Sequence of chain 3.A:
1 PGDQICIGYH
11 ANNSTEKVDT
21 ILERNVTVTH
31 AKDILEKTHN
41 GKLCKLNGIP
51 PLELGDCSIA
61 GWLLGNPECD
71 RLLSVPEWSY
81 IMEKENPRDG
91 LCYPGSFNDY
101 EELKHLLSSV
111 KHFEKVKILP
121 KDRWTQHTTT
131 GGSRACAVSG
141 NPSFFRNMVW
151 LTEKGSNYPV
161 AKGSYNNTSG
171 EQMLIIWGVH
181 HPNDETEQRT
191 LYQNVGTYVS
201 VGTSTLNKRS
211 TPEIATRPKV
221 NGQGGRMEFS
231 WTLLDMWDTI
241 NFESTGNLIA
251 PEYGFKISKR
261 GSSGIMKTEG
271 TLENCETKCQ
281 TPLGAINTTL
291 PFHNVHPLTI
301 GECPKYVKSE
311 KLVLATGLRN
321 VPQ

Binding-site contacts:
Ligand atom C6 contacts residue TRP237 of chain 3.A at 3.7 Å (hydrophobic).
Ligand atom C1 contacts residue ASN166 of chain 3.A at 1.5 Å.
Ligand atom C6 contacts residue THR168 of chain 3.A at 4.3 Å.
Ligand atom C5 contacts residue TRP237 of chain 3.A at 4.1 Å (hydrophobic).
Ligand atom C3 contacts residue ASN166 of chain 3.A at 3.8 Å.
Ligand atom C8 contacts residue THR239 of chain 3.A at 3.9 Å.
Ligand atom C4 contacts residue ASN166 of chain 3.A at 4.1 Å.
Ligand atom C7 contacts residue THR239 of chain 3.A at 4.1 Å.
Ligand atom O7 contacts residue ASN166 of chain 3.A at 3.9 Å.
Ligand atom C2 contacts residue TRP237 of chain 3.A at 4.4 Å (hydrophobic).
Ligand atom C7 contacts residue ASN166 of chain 3.A at 3.7 Å.
Ligand atom C5 contacts residue ASN166 of chain 3.A at 3.7 Å.
Ligand atom O6 contacts residue TRP237 of chain 3.A at 4.2 Å.
Ligand atom C1 contacts residue TRP237 of chain 3.A at 3.9 Å (hydrophobic).
Ligand atom N2 contacts residue THR239 of chain 3.A at 4.0 Å.
Ligand atom O5 contacts residue ASN166 of chain 3.A at 2.4 Å (h-bond).
Ligand atom O5 contacts residue THR168 of chain 3.A at 3.8 Å.
Ligand atom N2 contacts residue TRP237 of chain 3.A at 4.2 Å.
Ligand atom C4 contacts residue TRP237 of chain 3.A at 4.2 Å (hydrophobic).
Ligand atom N2 contacts residue ASN166 of chain 3.A at 3.0 Å (h-bond).
Ligand atom C2 contacts residue ASN166 of chain 3.A at 2.5 Å.
Ligand atom O4 contacts residue TRP237 of chain 3.A at 4.3 Å.
Ligand atom O6 contacts residue THR168 of chain 3.A at 4.5 Å.

The small molecule below binds the protein below.
Small molecule (SMILES): CC(=O)N[C@H]1[C@H](O[C@H]2[C@H](O)[C@@H](NC(C)=O)CO[C@@H]2CO)O[C@H](CO)[C@@H](O)[C@@H]1O